Binding-site contacts:
Ligand atom O8 contacts residue HIS201 of chain 1.B at 3.1 Å.
Ligand atom N7 contacts residue HIS195 of chain 1.B at 3.8 Å.
Ligand atom N7 contacts residue HIS201 of chain 1.B at 3.1 Å (h-bond).
Ligand atom C9 contacts residue HIS201 of chain 1.B at 4.2 Å.
Ligand atom C9 contacts residue HIS191 of chain 1.B at 3.6 Å.
Ligand atom O12 contacts residue GLY135 of chain 1.B at 4.0 Å.
Ligand atom O8 contacts residue ZN1 of chain 1.F at 3.7 Å.
Ligand atom N4 contacts residue GLY135 of chain 1.B at 3.0 Å (h-bond).
Ligand atom N4 contacts residue LEU136 of chain 1.B at 4.2 Å.
Ligand atom C6 contacts residue THR133 of chain 1.B at 4.1 Å.
Ligand atom C11 contacts residue VAL100 of chain 1.B at 3.9 Å (hydrophobic).
Ligand atom N4 contacts residue ZN1 of chain 1.F at 3.9 Å.
Ligand atom C6 contacts residue LEU136 of chain 1.B at 3.6 Å (hydrophobic).
Ligand atom C9 contacts residue GLU192 of chain 1.B at 3.5 Å.
Ligand atom C1 contacts residue ZN1 of chain 1.F at 4.2 Å.
Ligand atom C2 contacts residue GLY135 of chain 1.B at 4.5 Å.
Ligand atom O12 contacts residue HIS191 of chain 1.B at 3.2 Å.
Ligand atom C2 contacts residue LEU136 of chain 1.B at 4.4 Å (hydrophobic).
Ligand atom N7 contacts residue ZN1 of chain 1.F at 1.9 Å.
Ligand atom O17 contacts residue LYS101 of chain 1.B at 4.2 Å.
Ligand atom C3 contacts residue ZN1 of chain 1.F at 3.1 Å.
Ligand atom O12 contacts residue LEU136 of chain 1.B at 4.4 Å.
Ligand atom C9 contacts residue GLY135 of chain 1.B at 3.9 Å.
Ligand atom C6 contacts residue VAL100 of chain 1.B at 4.5 Å (hydrophobic).
Ligand atom C9 contacts residue ZN1 of chain 1.F at 2.6 Å.
Ligand atom C3 contacts residue HIS201 of chain 1.B at 3.6 Å.
Ligand atom O12 contacts residue ZN1 of chain 1.F at 2.7 Å.
Ligand atom C3 contacts residue HIS191 of chain 1.B at 4.4 Å.
Ligand atom O17 contacts residue VAL100 of chain 1.B at 3.8 Å.
Ligand atom O12 contacts residue GLU192 of chain 1.B at 2.7 Å (salt-bridge).
Ligand atom N7 contacts residue HIS191 of chain 1.B at 3.3 Å (h-bond).
Ligand atom C11 contacts residue THR133 of chain 1.B at 4.2 Å.
Ligand atom C1 contacts residue GLY135 of chain 1.B at 4.0 Å.
Ligand atom N4 contacts residue GLU192 of chain 1.B at 3.8 Å.
Ligand atom C11 contacts residue LEU136 of chain 1.B at 4.0 Å (hydrophobic).
Ligand atom C6 contacts residue GLY135 of chain 1.B at 3.9 Å.
Ligand atom O8 contacts residue PRO223 of chain 1.B at 3.9 Å.
Ligand atom C9 contacts residue HIS195 of chain 1.B at 4.0 Å.
Ligand atom O12 contacts residue HIS195 of chain 1.B at 3.4 Å.

Sequence of chain 1.B:
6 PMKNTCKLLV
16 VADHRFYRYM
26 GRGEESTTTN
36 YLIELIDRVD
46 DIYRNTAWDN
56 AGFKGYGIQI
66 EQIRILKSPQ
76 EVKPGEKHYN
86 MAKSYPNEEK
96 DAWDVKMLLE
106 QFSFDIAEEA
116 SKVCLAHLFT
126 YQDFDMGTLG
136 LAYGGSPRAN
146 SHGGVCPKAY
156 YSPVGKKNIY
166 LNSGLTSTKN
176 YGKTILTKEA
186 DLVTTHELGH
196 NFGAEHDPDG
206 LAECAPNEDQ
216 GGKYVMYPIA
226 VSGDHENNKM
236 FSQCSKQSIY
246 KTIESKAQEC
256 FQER

This small molecule binds to this protein.
Small molecule (SMILES): CC(=O)Nc1ccc([C@@H]2NC(=O)NC2=O)cc1